Sequence of chain 1.U:
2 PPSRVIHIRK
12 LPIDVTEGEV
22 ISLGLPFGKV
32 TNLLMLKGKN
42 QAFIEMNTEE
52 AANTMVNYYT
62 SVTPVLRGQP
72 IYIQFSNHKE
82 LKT

The small molecule below binds the protein below.
Small molecule (SMILES): CC(C)C[C@@H]1NC(=O)[C@H](C)NC(=O)[C@]2(CCCCCCCC[C@](C)(C(=O)N[C@H](C(=O)N[C@H](C=O)CC(N)=O)C(C)C)NC(=O)[C@H](CCC(N)=O)NC1=O)CCCCCCCC[C@](C)(NC(=O)[C@H](CCC(N)=O)NC(=O)[C@@H](N)CC(N)=O)C(=O)N[C@@H](CCCN=C(N)N)C(=O)N[C@@H](C)C(=O)N[C@@H](CCC(N)=O)C(=O)N2

Binding-site contacts:
Ligand atom NE contacts residue GLU18 of chain 1.U at 3.0 Å (salt-bridge).
Ligand atom OD1 contacts residue SO41 of chain 1.IB at 3.4 Å (h-bond).
Ligand atom CB contacts residue NH21 of chain 1.KB at 3.7 Å.
Ligand atom CD1 contacts residue LEU34 of chain 1.U at 3.7 Å (hydrophobic).
Ligand atom CA contacts residue GLU18 of chain 1.U at 3.8 Å.
Ligand atom C contacts residue GLU18 of chain 1.U at 4.0 Å.
Ligand atom CD1 contacts residue THR32 of chain 1.U at 4.0 Å.
Ligand atom OD1 contacts residue VAL31 of chain 1.U at 3.3 Å (h-bond).
Ligand atom O contacts residue NH21 of chain 1.KB at 2.0 Å (h-bond).
Ligand atom CD2 contacts residue THR32 of chain 1.U at 3.6 Å.
Ligand atom CA contacts residue NH21 of chain 1.KB at 2.7 Å.
Ligand atom N contacts residue GLU18 of chain 1.U at 3.7 Å.
Ligand atom CG contacts residue VAL31 of chain 1.U at 4.0 Å (hydrophobic).
Ligand atom CG1 contacts residue LEU26 of chain 1.U at 3.7 Å (hydrophobic).
Ligand atom CG1 contacts residue ILE22 of chain 1.U at 4.0 Å (hydrophobic).
Ligand atom CD1 contacts residue ASN33 of chain 1.U at 4.0 Å.
Ligand atom CD contacts residue LEU35 of chain 1.U at 4.0 Å (hydrophobic).
Ligand atom C contacts residue NH21 of chain 1.KB at 3.8 Å.
Ligand atom CB contacts residue GLU18 of chain 1.U at 3.9 Å.
Ligand atom CD contacts residue GLU18 of chain 1.U at 3.4 Å.
Ligand atom OE1 contacts residue MET36 of chain 1.U at 3.9 Å.
Ligand atom C contacts residue NH21 of chain 1.KB at 1.4 Å.
Ligand atom OE1 contacts residue LEU35 of chain 1.U at 3.0 Å.
Ligand atom CD contacts residue LEU34 of chain 1.U at 3.7 Å (hydrophobic).
Ligand atom N contacts residue ILE22 of chain 1.U at 3.8 Å.
Ligand atom CG contacts residue GLU18 of chain 1.U at 4.0 Å.
Ligand atom NE2 contacts residue LEU34 of chain 1.U at 2.9 Å (h-bond).
Ligand atom OE1 contacts residue LEU34 of chain 1.U at 3.6 Å.
Ligand atom ND2 contacts residue LYS30 of chain 1.U at 3.8 Å.
Ligand atom C contacts residue ILE22 of chain 1.U at 4.0 Å (hydrophobic).
Ligand atom O contacts residue NH21 of chain 1.KB at 3.1 Å (h-bond).
Ligand atom O contacts residue NH21 of chain 1.KB at 3.8 Å.
Ligand atom CD2 contacts residue VAL31 of chain 1.U at 3.1 Å (hydrophobic).
Ligand atom CB contacts residue GLU18 of chain 1.U at 3.4 Å.
Ligand atom CB contacts residue LEU34 of chain 1.U at 3.4 Å (hydrophobic).
Ligand atom CB contacts residue ILE22 of chain 1.U at 3.4 Å (hydrophobic).
Ligand atom NE2 contacts residue ASN33 of chain 1.U at 3.4 Å (h-bond).
Ligand atom ND2 contacts residue VAL31 of chain 1.U at 3.9 Å.
Ligand atom N contacts residue NH21 of chain 1.KB at 3.1 Å (h-bond).
Ligand atom CG2 contacts residue ILE22 of chain 1.U at 3.8 Å (hydrophobic).